Binding-site contacts:
Ligand atom C3 contacts residue ASN107 of chain 1.F at 3.7 Å.
Ligand atom O7 contacts residue ASN107 of chain 1.F at 3.8 Å.
Ligand atom N2 contacts residue ASN107 of chain 1.F at 2.7 Å (h-bond).
Ligand atom C4 contacts residue ASN107 of chain 1.F at 4.3 Å.
Ligand atom C1 contacts residue ASN107 of chain 1.F at 1.4 Å.
Ligand atom O5 contacts residue ASN107 of chain 1.F at 2.5 Å (h-bond).
Ligand atom C6 contacts residue GLU110 of chain 1.F at 3.3 Å.
Ligand atom O5 contacts residue GLU110 of chain 1.F at 3.6 Å (salt-bridge).
Ligand atom C5 contacts residue GLU110 of chain 1.F at 4.1 Å.
Ligand atom C2 contacts residue ASN107 of chain 1.F at 2.4 Å.
Ligand atom C7 contacts residue ASN107 of chain 1.F at 3.4 Å.
Ligand atom O6 contacts residue GLU110 of chain 1.F at 4.4 Å.
Ligand atom C5 contacts residue ASN107 of chain 1.F at 3.8 Å.
Ligand atom C8 contacts residue ASN107 of chain 1.F at 4.4 Å.

Sequence of chain 1.F:
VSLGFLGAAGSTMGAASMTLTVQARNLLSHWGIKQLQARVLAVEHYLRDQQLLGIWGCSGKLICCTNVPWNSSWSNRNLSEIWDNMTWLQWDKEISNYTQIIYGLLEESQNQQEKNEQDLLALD

This small molecule binds to this protein.
Small molecule (SMILES): CC(=O)N[C@@H]1[C@@H](O)[C@H](O)[C@@H](CO)O[C@H]1O